Sequence of chain 1.A:
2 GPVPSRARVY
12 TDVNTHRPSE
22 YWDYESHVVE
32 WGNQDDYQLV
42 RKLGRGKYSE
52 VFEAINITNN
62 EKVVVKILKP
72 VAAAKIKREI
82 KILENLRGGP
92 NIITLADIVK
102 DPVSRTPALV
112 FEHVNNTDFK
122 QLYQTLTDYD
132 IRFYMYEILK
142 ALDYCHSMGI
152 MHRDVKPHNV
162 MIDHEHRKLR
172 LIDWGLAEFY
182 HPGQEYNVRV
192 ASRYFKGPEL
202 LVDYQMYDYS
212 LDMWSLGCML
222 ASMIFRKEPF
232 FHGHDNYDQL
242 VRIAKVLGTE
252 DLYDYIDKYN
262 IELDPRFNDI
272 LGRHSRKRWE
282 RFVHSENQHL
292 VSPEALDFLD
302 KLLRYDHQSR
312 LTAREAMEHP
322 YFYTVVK

A small-molecule ligand and the protein it binds are described below.
Small molecule (SMILES): Clc1cc2[nH]ccc2cc1Br

Binding-site contacts:
Ligand atom C6 contacts residue ILE163 of chain 1.A at 4.1 Å (hydrophobic).
Ligand atom C4 contacts residue LEU123 of chain 1.A at 4.4 Å (hydrophobic).
Ligand atom C2 contacts residue ILE163 of chain 1.A at 3.7 Å (hydrophobic).
Ligand atom BR contacts residue LEU127 of chain 1.A at 4.1 Å.
Ligand atom C7 contacts residue TYR135 of chain 1.A at 4.2 Å (hydrophobic).
Ligand atom BR contacts residue MET224 of chain 1.A at 4.3 Å.
Ligand atom C3 contacts residue PRO158 of chain 1.A at 3.6 Å (hydrophobic).
Ligand atom C1 contacts residue MET220 of chain 1.A at 3.5 Å (hydrophobic).
Ligand atom CL contacts residue MET136 of chain 1.A at 3.8 Å.
Ligand atom C3 contacts residue LEU123 of chain 1.A at 4.5 Å (hydrophobic).
Ligand atom C1 contacts residue VAL161 of chain 1.A at 3.3 Å (hydrophobic).
Ligand atom C contacts residue VAL161 of chain 1.A at 4.3 Å (hydrophobic).
Ligand atom C1 contacts residue ILE163 of chain 1.A at 3.8 Å (hydrophobic).
Ligand atom N contacts residue ILE163 of chain 1.A at 4.1 Å.
Ligand atom C4 contacts residue ILE163 of chain 1.A at 4.3 Å (hydrophobic).
Ligand atom CL contacts residue TYR135 of chain 1.A at 3.5 Å.
Ligand atom CL contacts residue MET220 of chain 1.A at 4.4 Å.
Ligand atom C7 contacts residue ILE163 of chain 1.A at 4.2 Å (hydrophobic).
Ligand atom C contacts residue TYR135 of chain 1.A at 4.3 Å (hydrophobic).
Ligand atom C6 contacts residue MET224 of chain 1.A at 4.2 Å (hydrophobic).
Ligand atom C6 contacts residue LEU127 of chain 1.A at 3.6 Å (hydrophobic).
Ligand atom C contacts residue MET220 of chain 1.A at 3.9 Å (hydrophobic).
Ligand atom N contacts residue MET220 of chain 1.A at 4.4 Å.
Ligand atom C contacts residue ILE163 of chain 1.A at 4.0 Å (hydrophobic).
Ligand atom C2 contacts residue MET220 of chain 1.A at 3.9 Å (hydrophobic).
Ligand atom C5 contacts residue ILE163 of chain 1.A at 3.8 Å (hydrophobic).
Ligand atom C3 contacts residue PHE120 of chain 1.A at 3.2 Å (hydrophobic).
Ligand atom CL contacts residue LEU170 of chain 1.A at 4.2 Å.
Ligand atom CL contacts residue ILE139 of chain 1.A at 3.7 Å.
Ligand atom C3 contacts residue VAL161 of chain 1.A at 4.1 Å (hydrophobic).
Ligand atom N contacts residue PHE120 of chain 1.A at 3.9 Å.
Ligand atom N contacts residue PRO158 of chain 1.A at 3.3 Å (h-bond).
Ligand atom C4 contacts residue PHE120 of chain 1.A at 4.2 Å (hydrophobic).
Ligand atom BR contacts residue MET136 of chain 1.A at 3.9 Å.
Ligand atom C7 contacts residue LEU127 of chain 1.A at 4.2 Å (hydrophobic).
Ligand atom N contacts residue VAL161 of chain 1.A at 3.4 Å (h-bond).
Ligand atom C2 contacts residue VAL161 of chain 1.A at 3.8 Å (hydrophobic).
Ligand atom BR contacts residue ILE132 of chain 1.A at 3.9 Å.
Ligand atom BR contacts residue TYR135 of chain 1.A at 4.0 Å.